Binding-site contacts:
Ligand atom C6 contacts residue GLN926 of chain 1.A at 3.7 Å.
Ligand atom O4 contacts residue LEU922 of chain 1.A at 4.0 Å.
Ligand atom O5 contacts residue GLN926 of chain 1.A at 4.4 Å.
Ligand atom N2 contacts residue ASN717 of chain 1.A at 2.9 Å (h-bond).
Ligand atom C7 contacts residue LEU922 of chain 1.A at 4.0 Å (hydrophobic).
Ligand atom C5 contacts residue GLN926 of chain 1.A at 4.1 Å.
Ligand atom C8 contacts residue ASN717 of chain 1.A at 4.4 Å.
Ligand atom C1 contacts residue ASN717 of chain 1.A at 1.4 Å.
Ligand atom C1 contacts residue LEU922 of chain 1.A at 4.4 Å (hydrophobic).
Ligand atom C5 contacts residue LEU922 of chain 1.A at 3.9 Å (hydrophobic).
Ligand atom O7 contacts residue ASN717 of chain 1.A at 3.2 Å (h-bond).
Ligand atom O5 contacts residue ASN717 of chain 1.A at 2.4 Å (h-bond).
Ligand atom C4 contacts residue LEU922 of chain 1.A at 4.5 Å (hydrophobic).
Ligand atom C2 contacts residue ASN717 of chain 1.A at 2.5 Å.
Ligand atom C7 contacts residue ASN717 of chain 1.A at 3.2 Å.
Ligand atom C8 contacts residue LEU922 of chain 1.A at 4.4 Å (hydrophobic).
Ligand atom C6 contacts residue LEU922 of chain 1.A at 4.2 Å (hydrophobic).
Ligand atom O7 contacts residue LEU922 of chain 1.A at 3.4 Å.
Ligand atom C4 contacts residue ASN717 of chain 1.A at 4.2 Å.
Ligand atom C5 contacts residue ASN717 of chain 1.A at 3.7 Å.
Ligand atom O6 contacts residue GLN926 of chain 1.A at 3.2 Å (h-bond).
Ligand atom C3 contacts residue ASN717 of chain 1.A at 3.8 Å.

Sequence of chain 1.A:
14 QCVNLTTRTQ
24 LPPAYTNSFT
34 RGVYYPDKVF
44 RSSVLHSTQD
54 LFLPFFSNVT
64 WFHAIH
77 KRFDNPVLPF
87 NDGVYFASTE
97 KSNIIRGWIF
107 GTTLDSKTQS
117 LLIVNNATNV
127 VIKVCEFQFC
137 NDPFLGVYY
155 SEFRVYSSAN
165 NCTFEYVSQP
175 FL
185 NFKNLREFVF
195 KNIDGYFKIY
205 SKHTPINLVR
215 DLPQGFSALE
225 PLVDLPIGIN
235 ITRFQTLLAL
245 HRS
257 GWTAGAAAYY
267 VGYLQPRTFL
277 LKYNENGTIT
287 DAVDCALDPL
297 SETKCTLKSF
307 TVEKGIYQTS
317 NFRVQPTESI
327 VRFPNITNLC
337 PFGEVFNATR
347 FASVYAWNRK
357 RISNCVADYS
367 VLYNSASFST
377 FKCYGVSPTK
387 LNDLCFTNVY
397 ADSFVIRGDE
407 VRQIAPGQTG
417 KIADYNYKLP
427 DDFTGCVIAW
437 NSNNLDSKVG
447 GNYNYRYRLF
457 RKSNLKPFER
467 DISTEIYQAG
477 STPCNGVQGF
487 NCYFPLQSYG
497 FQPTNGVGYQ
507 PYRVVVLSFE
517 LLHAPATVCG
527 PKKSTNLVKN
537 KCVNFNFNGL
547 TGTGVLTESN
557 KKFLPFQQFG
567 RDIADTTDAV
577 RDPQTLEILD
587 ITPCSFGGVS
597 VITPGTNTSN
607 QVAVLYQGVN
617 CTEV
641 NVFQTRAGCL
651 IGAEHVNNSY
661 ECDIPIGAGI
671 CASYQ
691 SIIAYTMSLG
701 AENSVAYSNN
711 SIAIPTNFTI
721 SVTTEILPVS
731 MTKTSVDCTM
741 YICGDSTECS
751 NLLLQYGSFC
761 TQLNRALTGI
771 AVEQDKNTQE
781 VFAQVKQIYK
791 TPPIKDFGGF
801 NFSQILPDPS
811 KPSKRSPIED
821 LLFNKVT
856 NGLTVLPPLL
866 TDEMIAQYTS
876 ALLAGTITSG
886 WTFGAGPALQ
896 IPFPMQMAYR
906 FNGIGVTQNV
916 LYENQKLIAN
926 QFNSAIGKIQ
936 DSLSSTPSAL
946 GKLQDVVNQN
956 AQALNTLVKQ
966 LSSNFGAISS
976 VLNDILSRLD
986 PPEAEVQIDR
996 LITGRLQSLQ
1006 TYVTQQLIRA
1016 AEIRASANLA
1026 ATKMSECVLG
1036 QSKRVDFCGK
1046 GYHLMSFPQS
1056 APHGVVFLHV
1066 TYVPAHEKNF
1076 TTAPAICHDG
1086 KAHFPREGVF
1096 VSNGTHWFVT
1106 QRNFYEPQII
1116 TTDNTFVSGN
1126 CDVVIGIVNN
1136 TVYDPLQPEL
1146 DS

This protein binds this small molecule.
Small molecule (SMILES): CC(=O)N[C@H]1[C@H](O[C@H]2[C@H](O)[C@@H](NC(C)=O)CO[C@@H]2CO)O[C@H](CO)[C@@H](O)[C@@H]1O